Binding-site contacts:
Ligand atom C5 contacts residue GLN778 of chain 1.B at 4.3 Å.
Ligand atom C4 contacts residue ASN775 of chain 1.B at 4.3 Å.
Ligand atom C5 contacts residue SER777 of chain 1.B at 4.1 Å.
Ligand atom O5 contacts residue SER777 of chain 1.B at 3.9 Å.
Ligand atom C2 contacts residue ASN775 of chain 1.B at 2.5 Å.
Ligand atom C1 contacts residue ASN775 of chain 1.B at 1.5 Å.
Ligand atom C3 contacts residue ASN775 of chain 1.B at 3.9 Å.
Ligand atom C8 contacts residue GLN778 of chain 1.B at 4.3 Å.
Ligand atom C6 contacts residue GLN778 of chain 1.B at 4.4 Å.
Ligand atom N2 contacts residue ASN775 of chain 1.B at 2.9 Å (h-bond).
Ligand atom O7 contacts residue ASN775 of chain 1.B at 3.4 Å (h-bond).
Ligand atom C7 contacts residue ASN775 of chain 1.B at 3.3 Å.
Ligand atom C1 contacts residue SER777 of chain 1.B at 3.5 Å.
Ligand atom O5 contacts residue ASN775 of chain 1.B at 2.4 Å (h-bond).
Ligand atom C5 contacts residue ASN775 of chain 1.B at 3.8 Å.
Ligand atom O6 contacts residue GLN778 of chain 1.B at 3.5 Å (h-bond).
Ligand atom C8 contacts residue ASN775 of chain 1.B at 4.5 Å.

Sequence of chain 1.B:
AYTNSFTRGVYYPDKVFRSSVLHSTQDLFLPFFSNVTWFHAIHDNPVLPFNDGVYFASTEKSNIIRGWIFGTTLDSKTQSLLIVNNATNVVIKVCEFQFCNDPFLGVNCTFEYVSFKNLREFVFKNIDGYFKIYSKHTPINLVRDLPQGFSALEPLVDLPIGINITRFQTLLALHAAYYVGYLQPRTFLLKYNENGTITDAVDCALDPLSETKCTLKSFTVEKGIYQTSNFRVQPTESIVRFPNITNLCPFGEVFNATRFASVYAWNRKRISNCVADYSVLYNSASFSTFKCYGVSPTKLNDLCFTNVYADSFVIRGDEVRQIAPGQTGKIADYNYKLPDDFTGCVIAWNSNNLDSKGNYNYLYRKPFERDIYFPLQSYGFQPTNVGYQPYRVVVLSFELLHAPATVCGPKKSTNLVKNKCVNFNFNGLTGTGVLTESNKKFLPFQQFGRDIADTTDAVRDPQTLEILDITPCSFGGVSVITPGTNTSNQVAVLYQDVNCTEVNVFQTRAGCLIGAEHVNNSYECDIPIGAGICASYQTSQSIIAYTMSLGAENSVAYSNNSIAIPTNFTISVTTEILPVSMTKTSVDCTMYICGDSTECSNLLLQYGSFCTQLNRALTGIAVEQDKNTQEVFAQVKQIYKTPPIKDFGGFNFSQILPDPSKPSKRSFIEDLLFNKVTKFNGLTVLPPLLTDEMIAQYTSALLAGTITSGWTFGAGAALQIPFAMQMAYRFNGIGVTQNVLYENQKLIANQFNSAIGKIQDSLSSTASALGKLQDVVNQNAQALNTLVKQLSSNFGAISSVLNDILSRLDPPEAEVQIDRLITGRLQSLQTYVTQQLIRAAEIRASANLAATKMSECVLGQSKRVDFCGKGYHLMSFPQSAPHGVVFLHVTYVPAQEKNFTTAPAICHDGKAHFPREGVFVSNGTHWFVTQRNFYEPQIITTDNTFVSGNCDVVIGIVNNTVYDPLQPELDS

This small molecule binds to this protein.
Small molecule (SMILES): CC(=O)N[C@H]1[C@H](O[C@H]2[C@H](O)[C@@H](NC(C)=O)CO[C@@H]2CO)O[C@H](CO)[C@@H](O)[C@@H]1O